Binding-site contacts:
Ligand atom N17 contacts residue GLU194 of chain 1.A at 4.0 Å.
Ligand atom C1 contacts residue GLU194 of chain 1.A at 3.8 Å.
Ligand atom N15 contacts residue GLU194 of chain 1.A at 4.0 Å.
Ligand atom C4 contacts residue LEU197 of chain 1.A at 3.9 Å (hydrophobic).
Ligand atom N17 contacts residue LEU248 of chain 1.A at 3.9 Å.
Ligand atom C2 contacts residue ILE252 of chain 1.A at 3.9 Å (hydrophobic).
Ligand atom C14 contacts residue LEU248 of chain 1.A at 3.8 Å (hydrophobic).
Ligand atom C11 contacts residue TRP199 of chain 1.A at 3.8 Å (hydrophobic).
Ligand atom C3 contacts residue PRO193 of chain 1.A at 3.8 Å (hydrophobic).
Ligand atom F19 contacts residue ILE252 of chain 1.A at 3.8 Å.
Ligand atom C13 contacts residue GLU194 of chain 1.A at 3.7 Å.
Ligand atom C4 contacts residue ILE252 of chain 1.A at 3.8 Å (hydrophobic).
Ligand atom C1 contacts residue LEU293 of chain 1.A at 3.9 Å (hydrophobic).
Ligand atom C1 contacts residue PRO193 of chain 1.A at 3.8 Å (hydrophobic).
Ligand atom C14 contacts residue GLU194 of chain 1.A at 3.8 Å.
Ligand atom F19 contacts residue TRP199 of chain 1.A at 3.7 Å.
Ligand atom N15 contacts residue LEU293 of chain 1.A at 3.3 Å (h-bond).
Ligand atom N16 contacts residue ILE252 of chain 1.A at 3.9 Å.
Ligand atom C7 contacts residue LEU197 of chain 1.A at 4.0 Å (hydrophobic).
Ligand atom C2 contacts residue LEU248 of chain 1.A at 3.7 Å (hydrophobic).
Ligand atom C8 contacts residue GLU194 of chain 1.A at 3.8 Å.
Ligand atom C12 contacts residue ILE252 of chain 1.A at 4.0 Å (hydrophobic).
Ligand atom N15 contacts residue SER295 of chain 1.A at 3.1 Å (h-bond).
Ligand atom N15 contacts residue ASP294 of chain 1.A at 3.8 Å.
Ligand atom C5 contacts residue TRP199 of chain 1.A at 3.7 Å (hydrophobic).
Ligand atom N17 contacts residue TRP199 of chain 1.A at 3.9 Å.
Ligand atom N17 contacts residue SER295 of chain 1.A at 3.8 Å.
Ligand atom C4 contacts residue PRO244 of chain 1.A at 3.7 Å (hydrophobic).
Ligand atom C6 contacts residue TRP199 of chain 1.A at 3.3 Å (hydrophobic).
Ligand atom C10 contacts residue PRO244 of chain 1.A at 4.0 Å (hydrophobic).
Ligand atom C8 contacts residue SER295 of chain 1.A at 4.0 Å.
Ligand atom F18 contacts residue ILE261 of chain 1.A at 3.2 Å.
Ligand atom N16 contacts residue TRP199 of chain 1.A at 3.3 Å (h-bond).
Ligand atom F19 contacts residue LEU197 of chain 1.A at 3.5 Å.
Ligand atom C8 contacts residue LEU293 of chain 1.A at 3.0 Å (hydrophobic).
Ligand atom C12 contacts residue TRP199 of chain 1.A at 3.6 Å (hydrophobic).
Ligand atom C3 contacts residue LEU293 of chain 1.A at 4.0 Å (hydrophobic).
Ligand atom F18 contacts residue PRO244 of chain 1.A at 3.9 Å.
Ligand atom C6 contacts residue LYS251 of chain 1.A at 3.1 Å.
Ligand atom N16 contacts residue LYS251 of chain 1.A at 3.5 Å (salt-bridge).

A small-molecule ligand and the protein it binds are described below.
Small molecule (SMILES): Fc1ccc(-c2c[nH]nc2-c2ccnc(F)c2)cc1

Sequence of chain 1.A:
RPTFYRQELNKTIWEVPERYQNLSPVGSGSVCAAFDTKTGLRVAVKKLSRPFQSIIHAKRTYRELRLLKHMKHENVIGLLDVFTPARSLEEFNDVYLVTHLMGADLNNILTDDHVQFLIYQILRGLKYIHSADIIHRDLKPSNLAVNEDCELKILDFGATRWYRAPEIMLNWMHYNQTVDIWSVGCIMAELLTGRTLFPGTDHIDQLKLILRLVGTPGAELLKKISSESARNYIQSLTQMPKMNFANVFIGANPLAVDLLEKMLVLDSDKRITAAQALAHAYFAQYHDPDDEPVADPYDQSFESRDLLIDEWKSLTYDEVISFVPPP